The protein below binds the small molecule below.
Small molecule (SMILES): O=C(O)C(=O)N[C@@H]1O[C@H](CO)[C@@H](O)[C@H](O)[C@H]1O

Binding-site contacts:
Ligand atom C6 contacts residue HIS377 of chain 2.A at 3.5 Å.
Ligand atom C1 contacts residue HIS377 of chain 2.A at 4.0 Å.
Ligand atom C4 contacts residue GLY675 of chain 2.A at 3.7 Å.
Ligand atom C2 contacts residue GLU672 of chain 2.A at 3.8 Å.
Ligand atom O5 contacts residue HIS377 of chain 2.A at 3.7 Å.
Ligand atom O6 contacts residue LEU139 of chain 2.A at 3.7 Å.
Ligand atom O5 contacts residue LEU136 of chain 2.A at 3.6 Å (h-bond).
Ligand atom C6 contacts residue ASN484 of chain 2.A at 3.2 Å.
Ligand atom O3 contacts residue GLY675 of chain 2.A at 3.1 Å (h-bond).
Ligand atom N1 contacts residue HIS377 of chain 2.A at 3.7 Å.
Ligand atom C7 contacts residue LEU136 of chain 2.A at 3.7 Å (hydrophobic).
Ligand atom C7 contacts residue ASN284 of chain 2.A at 3.2 Å.
Ligand atom O4 contacts residue SER674 of chain 2.A at 3.4 Å.
Ligand atom O3 contacts residue SER674 of chain 2.A at 3.1 Å (h-bond).
Ligand atom O6 contacts residue HIS377 of chain 2.A at 2.7 Å (h-bond).
Ligand atom O7 contacts residue LEU136 of chain 2.A at 3.5 Å (h-bond).
Ligand atom C3 contacts residue GLU672 of chain 2.A at 3.4 Å.
Ligand atom O8 contacts residue ASP283 of chain 2.A at 3.6 Å.
Ligand atom O3 contacts residue GLU672 of chain 2.A at 2.6 Å (salt-bridge).
Ligand atom O2 contacts residue ASN284 of chain 2.A at 2.8 Å (h-bond).
Ligand atom C2 contacts residue ASN284 of chain 2.A at 3.9 Å.
Ligand atom O9 contacts residue ASN284 of chain 2.A at 3.8 Å.
Ligand atom O2 contacts residue TYR573 of chain 2.A at 2.9 Å (h-bond).
Ligand atom C3 contacts residue GLY675 of chain 2.A at 3.8 Å.
Ligand atom C2 contacts residue HIS377 of chain 2.A at 3.4 Å.
Ligand atom C8 contacts residue ASN284 of chain 2.A at 3.4 Å.
Ligand atom C5 contacts residue GLY135 of chain 2.A at 3.7 Å.
Ligand atom O6 contacts residue ASN484 of chain 2.A at 2.8 Å (h-bond).
Ligand atom C5 contacts residue LEU136 of chain 2.A at 3.8 Å (hydrophobic).
Ligand atom O7 contacts residue ASN284 of chain 2.A at 3.7 Å.
Ligand atom O4 contacts residue ASN484 of chain 2.A at 3.3 Å (h-bond).
Ligand atom C6 contacts residue GLY135 of chain 2.A at 3.8 Å.
Ligand atom O6 contacts residue VAL455 of chain 2.A at 3.7 Å.
Ligand atom N1 contacts residue ASN284 of chain 2.A at 3.3 Å (h-bond).
Ligand atom O2 contacts residue GLU672 of chain 2.A at 3.1 Å (salt-bridge).
Ligand atom O8 contacts residue ASN284 of chain 2.A at 2.6 Å (h-bond).
Ligand atom O7 contacts residue ASP283 of chain 2.A at 3.4 Å (salt-bridge).
Ligand atom C6 contacts residue LEU139 of chain 2.A at 3.9 Å (hydrophobic).
Ligand atom O4 contacts residue GLY675 of chain 2.A at 2.7 Å (h-bond).
Ligand atom O3 contacts residue ALA673 of chain 2.A at 3.4 Å (h-bond).

Sequence of chain 2.A:
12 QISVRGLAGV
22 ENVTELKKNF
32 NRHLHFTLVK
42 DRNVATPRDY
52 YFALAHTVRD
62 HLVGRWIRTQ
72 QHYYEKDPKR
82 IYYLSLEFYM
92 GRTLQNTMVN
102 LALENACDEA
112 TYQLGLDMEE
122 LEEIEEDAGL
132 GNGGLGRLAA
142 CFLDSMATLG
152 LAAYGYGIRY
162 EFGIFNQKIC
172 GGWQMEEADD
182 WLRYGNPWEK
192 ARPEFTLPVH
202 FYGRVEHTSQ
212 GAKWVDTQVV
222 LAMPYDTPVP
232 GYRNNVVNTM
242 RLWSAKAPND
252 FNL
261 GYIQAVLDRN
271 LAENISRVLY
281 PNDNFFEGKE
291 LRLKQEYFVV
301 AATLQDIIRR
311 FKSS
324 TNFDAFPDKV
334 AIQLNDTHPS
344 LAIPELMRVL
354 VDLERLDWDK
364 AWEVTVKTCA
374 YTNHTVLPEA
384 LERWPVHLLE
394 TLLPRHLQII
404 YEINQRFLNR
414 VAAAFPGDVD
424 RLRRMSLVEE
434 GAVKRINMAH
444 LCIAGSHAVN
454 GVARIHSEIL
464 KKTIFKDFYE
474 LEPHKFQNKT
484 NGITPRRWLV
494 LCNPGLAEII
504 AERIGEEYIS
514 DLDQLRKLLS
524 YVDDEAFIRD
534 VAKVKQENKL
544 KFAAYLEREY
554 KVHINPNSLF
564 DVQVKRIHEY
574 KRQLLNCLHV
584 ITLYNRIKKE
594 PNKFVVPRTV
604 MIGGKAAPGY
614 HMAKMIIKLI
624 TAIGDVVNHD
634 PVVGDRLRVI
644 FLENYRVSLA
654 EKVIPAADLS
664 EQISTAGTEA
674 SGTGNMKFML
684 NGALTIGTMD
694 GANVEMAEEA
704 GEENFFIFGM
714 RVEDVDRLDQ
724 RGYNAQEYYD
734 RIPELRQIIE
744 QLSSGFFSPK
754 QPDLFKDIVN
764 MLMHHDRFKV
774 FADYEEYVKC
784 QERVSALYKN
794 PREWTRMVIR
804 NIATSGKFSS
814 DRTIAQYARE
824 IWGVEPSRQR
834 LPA